Sequence of chain 1.A:
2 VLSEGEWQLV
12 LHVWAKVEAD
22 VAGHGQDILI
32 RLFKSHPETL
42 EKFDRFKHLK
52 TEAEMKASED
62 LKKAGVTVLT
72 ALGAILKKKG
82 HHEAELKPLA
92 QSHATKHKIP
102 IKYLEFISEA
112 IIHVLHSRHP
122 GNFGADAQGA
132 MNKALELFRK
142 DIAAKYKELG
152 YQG

The small molecule below binds the protein below.
Small molecule (SMILES): CC(C)N=O

Binding-site contacts:
Ligand atom C1 contacts residue PHE44 of chain 1.A at 3.0 Å (hydrophobic).
Ligand atom C3 contacts residue PHE44 of chain 1.A at 3.7 Å (hydrophobic).
Ligand atom O1 contacts residue ALA65 of chain 1.A at 4.4 Å.
Ligand atom C3 contacts residue HEM1 of chain 1.B at 3.3 Å.
Ligand atom C2 contacts residue PHE44 of chain 1.A at 4.1 Å (hydrophobic).
Ligand atom C3 contacts residue VAL69 of chain 1.A at 4.2 Å (hydrophobic).
Ligand atom C1 contacts residue ALA65 of chain 1.A at 4.4 Å (hydrophobic).
Ligand atom N1 contacts residue VAL69 of chain 1.A at 3.9 Å.
Ligand atom C3 contacts residue LEU30 of chain 1.A at 3.9 Å (hydrophobic).
Ligand atom C1 contacts residue HEM1 of chain 1.B at 3.2 Å.
Ligand atom C3 contacts residue ILE108 of chain 1.A at 3.8 Å (hydrophobic).
Ligand atom C2 contacts residue VAL69 of chain 1.A at 3.8 Å (hydrophobic).
Ligand atom C2 contacts residue ALA65 of chain 1.A at 4.4 Å (hydrophobic).
Ligand atom C2 contacts residue HEM1 of chain 1.B at 3.3 Å.
Ligand atom O1 contacts residue HEM1 of chain 1.B at 2.6 Å (h-bond).
Ligand atom O1 contacts residue VAL69 of chain 1.A at 3.1 Å.
Ligand atom N1 contacts residue HIS94 of chain 1.A at 4.1 Å.
Ligand atom N1 contacts residue HEM1 of chain 1.B at 2.0 Å.